The small molecule below binds the protein below.
Small molecule (SMILES): CC(C)(C)OC(=O)Nc1cccn([C@@H](CC2CC2)C(=O)N[C@@H](C[C@@H]2CCNC2=O)[C@@H](O)C(=O)NC2CC2)c1=O

Sequence of chain 1.B:
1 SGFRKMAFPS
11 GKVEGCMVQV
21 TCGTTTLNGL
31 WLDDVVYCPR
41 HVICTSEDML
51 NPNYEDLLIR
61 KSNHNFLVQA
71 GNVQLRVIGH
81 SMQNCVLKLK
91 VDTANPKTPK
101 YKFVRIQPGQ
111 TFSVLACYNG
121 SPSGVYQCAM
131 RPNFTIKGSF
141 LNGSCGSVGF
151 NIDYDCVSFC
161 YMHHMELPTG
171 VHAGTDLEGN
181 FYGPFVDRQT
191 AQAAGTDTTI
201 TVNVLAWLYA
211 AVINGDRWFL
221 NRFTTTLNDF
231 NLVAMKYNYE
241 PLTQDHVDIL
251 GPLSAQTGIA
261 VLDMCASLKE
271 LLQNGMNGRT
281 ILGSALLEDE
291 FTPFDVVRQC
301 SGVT

Binding-site contacts:
Ligand atom C9 contacts residue GLN189 of chain 1.A at 3.5 Å.
Ligand atom C5 contacts residue GLU166 of chain 1.A at 3.6 Å.
Ligand atom N3 contacts residue HIS164 of chain 1.A at 2.9 Å (h-bond).
Ligand atom O1 contacts residue GLU166 of chain 1.A at 3.1 Å (salt-bridge).
Ligand atom O5 contacts residue PHE140 of chain 1.A at 3.6 Å.
Ligand atom C24 contacts residue CYS145 of chain 1.A at 2.8 Å (hydrophobic).
Ligand atom O3 contacts residue GLU166 of chain 1.A at 2.8 Å (salt-bridge).
Ligand atom C23 contacts residue HIS163 of chain 1.A at 3.7 Å.
Ligand atom C15 contacts residue MET49 of chain 1.A at 3.1 Å (hydrophobic).
Ligand atom C27 contacts residue THR26 of chain 1.A at 3.2 Å.
Ligand atom C25 contacts residue GLY143 of chain 1.A at 3.5 Å.
Ligand atom N5 contacts residue ASN142 of chain 1.A at 3.7 Å.
Ligand atom O6 contacts residue HIS41 of chain 1.A at 2.6 Å (h-bond).
Ligand atom C25 contacts residue THR26 of chain 1.A at 3.5 Å.
Ligand atom C1 contacts residue PRO168 of chain 1.A at 3.2 Å (hydrophobic).
Ligand atom N3 contacts residue CYS145 of chain 1.A at 3.1 Å (h-bond).
Ligand atom O3 contacts residue MET165 of chain 1.A at 3.2 Å.
Ligand atom C27 contacts residue THR25 of chain 1.A at 3.6 Å.
Ligand atom C16 contacts residue ASP187 of chain 1.A at 3.6 Å.
Ligand atom N4 contacts residue PHE140 of chain 1.A at 3.2 Å (h-bond).
Ligand atom C15 contacts residue ASP187 of chain 1.A at 3.5 Å.
Ligand atom C14 contacts residue MET49 of chain 1.A at 3.3 Å (hydrophobic).
Ligand atom O5 contacts residue HIS172 of chain 1.A at 3.7 Å.
Ligand atom C18 contacts residue CYS145 of chain 1.A at 1.9 Å (hydrophobic).
Ligand atom C12 contacts residue HIS164 of chain 1.A at 3.7 Å.
Ligand atom C26 contacts residue GLY143 of chain 1.A at 3.5 Å.
Ligand atom C17 contacts residue CYS145 of chain 1.A at 2.7 Å (hydrophobic).
Ligand atom O7 contacts residue CYS145 of chain 1.A at 3.0 Å (h-bond).
Ligand atom C1 contacts residue LEU167 of chain 1.A at 3.1 Å (hydrophobic).
Ligand atom C19 contacts residue CYS145 of chain 1.A at 3.1 Å (hydrophobic).
Ligand atom C18 contacts residue HIS41 of chain 1.A at 3.6 Å.
Ligand atom O7 contacts residue SER144 of chain 1.A at 3.0 Å (h-bond).
Ligand atom C24 contacts residue GLY143 of chain 1.A at 3.7 Å.
Ligand atom N4 contacts residue GLU166 of chain 1.A at 3.1 Å (salt-bridge).
Ligand atom O5 contacts residue HIS163 of chain 1.A at 2.6 Å (h-bond).
Ligand atom O6 contacts residue CYS145 of chain 1.A at 2.7 Å (h-bond).
Ligand atom C26 contacts residue ASN142 of chain 1.A at 3.4 Å.
Ligand atom N1 contacts residue GLU166 of chain 1.A at 3.0 Å (salt-bridge).
Ligand atom C11 contacts residue HIS164 of chain 1.A at 3.5 Å.
Ligand atom O7 contacts residue GLY143 of chain 1.A at 2.8 Å (h-bond).

Sequence of chain 1.A:
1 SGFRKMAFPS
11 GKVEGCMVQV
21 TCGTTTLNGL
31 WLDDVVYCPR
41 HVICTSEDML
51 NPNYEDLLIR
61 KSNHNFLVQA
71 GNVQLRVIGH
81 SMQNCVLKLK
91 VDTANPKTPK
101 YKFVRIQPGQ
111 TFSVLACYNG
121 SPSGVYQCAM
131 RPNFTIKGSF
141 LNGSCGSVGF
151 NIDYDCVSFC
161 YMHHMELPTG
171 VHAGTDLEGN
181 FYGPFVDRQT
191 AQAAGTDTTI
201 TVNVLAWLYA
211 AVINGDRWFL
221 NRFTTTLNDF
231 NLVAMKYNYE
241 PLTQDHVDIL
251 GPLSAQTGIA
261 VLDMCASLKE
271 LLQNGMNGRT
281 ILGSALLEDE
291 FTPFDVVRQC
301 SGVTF